Binding-site contacts:
Ligand atom C20 contacts residue GLN280 of chain 1.A at 3.8 Å.
Ligand atom C8 contacts residue GLN280 of chain 1.A at 3.7 Å.
Ligand atom C11 contacts residue GLY279 of chain 1.A at 3.4 Å.
Ligand atom C5 contacts residue PHE283 of chain 1.A at 3.5 Å (hydrophobic).
Ligand atom C15 contacts residue MET267 of chain 1.A at 3.8 Å (hydrophobic).
Ligand atom N12 contacts residue TYR247 of chain 1.A at 2.6 Å (h-bond).
Ligand atom C19 contacts residue GLU275 of chain 1.A at 3.8 Å.
Ligand atom N6 contacts residue PHE283 of chain 1.A at 3.7 Å.
Ligand atom CL24 contacts residue LEU229 of chain 1.A at 3.5 Å.
Ligand atom C23 contacts residue VAL232 of chain 1.A at 3.7 Å (hydrophobic).
Ligand atom N12 contacts residue GLY279 of chain 1.A at 3.7 Å.
Ligand atom C3 contacts residue ILE246 of chain 1.A at 3.5 Å (hydrophobic).
Ligand atom C2 contacts residue ILE246 of chain 1.A at 3.7 Å (hydrophobic).
Ligand atom C23 contacts residue GLN280 of chain 1.A at 3.7 Å.
Ligand atom C16 contacts residue GLY279 of chain 1.A at 3.6 Å.
Ligand atom C18 contacts residue GLY279 of chain 1.A at 3.6 Å.
Ligand atom C16 contacts residue TYR247 of chain 1.A at 3.5 Å (hydrophobic).
Ligand atom N9 contacts residue PHE250 of chain 1.A at 3.5 Å.
Ligand atom N14 contacts residue GLY279 of chain 1.A at 3.7 Å.
Ligand atom C2 contacts residue PHE283 of chain 1.A at 3.7 Å (hydrophobic).
Ligand atom C17 contacts residue GLU275 of chain 1.A at 3.5 Å.
Ligand atom C10 contacts residue TYR247 of chain 1.A at 3.5 Å (hydrophobic).
Ligand atom C19 contacts residue MET267 of chain 1.A at 3.7 Å (hydrophobic).
Ligand atom C1 contacts residue LEU229 of chain 1.A at 3.6 Å (hydrophobic).
Ligand atom C11 contacts residue MET267 of chain 1.A at 3.8 Å (hydrophobic).
Ligand atom C23 contacts residue ILE246 of chain 1.A at 3.6 Å (hydrophobic).
Ligand atom C4 contacts residue PHE283 of chain 1.A at 3.5 Å (hydrophobic).
Ligand atom N7 contacts residue GLN280 of chain 1.A at 3.0 Å (h-bond).
Ligand atom C20 contacts residue TYR247 of chain 1.A at 3.6 Å (hydrophobic).
Ligand atom C10 contacts residue GLY279 of chain 1.A at 3.4 Å.
Ligand atom C16 contacts residue MET267 of chain 1.A at 3.7 Å (hydrophobic).
Ligand atom N9 contacts residue PHE283 of chain 1.A at 3.7 Å.
Ligand atom C22 contacts residue GLN280 of chain 1.A at 3.7 Å.
Ligand atom C1 contacts residue PHE283 of chain 1.A at 3.6 Å (hydrophobic).
Ligand atom C13 contacts residue TYR247 of chain 1.A at 3.5 Å (hydrophobic).
Ligand atom C13 contacts residue VAL276 of chain 1.A at 3.7 Å (hydrophobic).
Ligand atom C3 contacts residue PHE283 of chain 1.A at 3.5 Å (hydrophobic).
Ligand atom C22 contacts residue TYR247 of chain 1.A at 3.4 Å (hydrophobic).
Ligand atom N12 contacts residue MET267 of chain 1.A at 3.7 Å.
Ligand atom C20 contacts residue PHE283 of chain 1.A at 3.7 Å (hydrophobic).

Sequence of chain 1.A:
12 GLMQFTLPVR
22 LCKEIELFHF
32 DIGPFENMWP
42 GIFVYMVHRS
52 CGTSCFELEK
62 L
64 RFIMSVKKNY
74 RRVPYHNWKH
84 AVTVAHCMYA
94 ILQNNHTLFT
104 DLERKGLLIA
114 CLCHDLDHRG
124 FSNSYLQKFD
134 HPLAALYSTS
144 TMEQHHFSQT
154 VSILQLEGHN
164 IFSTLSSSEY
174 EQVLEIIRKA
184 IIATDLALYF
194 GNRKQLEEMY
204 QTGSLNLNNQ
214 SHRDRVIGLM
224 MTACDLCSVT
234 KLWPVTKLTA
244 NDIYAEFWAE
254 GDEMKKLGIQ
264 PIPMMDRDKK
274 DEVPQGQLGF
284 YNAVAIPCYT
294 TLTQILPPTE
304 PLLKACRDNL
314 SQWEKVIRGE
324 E

This protein binds this small molecule.
Small molecule (SMILES): Cc1c(Cl)cc(Cl)c2nc(CCc3nc4ccccc4[nH]c3=O)nn12